Sequence of chain 1.D:
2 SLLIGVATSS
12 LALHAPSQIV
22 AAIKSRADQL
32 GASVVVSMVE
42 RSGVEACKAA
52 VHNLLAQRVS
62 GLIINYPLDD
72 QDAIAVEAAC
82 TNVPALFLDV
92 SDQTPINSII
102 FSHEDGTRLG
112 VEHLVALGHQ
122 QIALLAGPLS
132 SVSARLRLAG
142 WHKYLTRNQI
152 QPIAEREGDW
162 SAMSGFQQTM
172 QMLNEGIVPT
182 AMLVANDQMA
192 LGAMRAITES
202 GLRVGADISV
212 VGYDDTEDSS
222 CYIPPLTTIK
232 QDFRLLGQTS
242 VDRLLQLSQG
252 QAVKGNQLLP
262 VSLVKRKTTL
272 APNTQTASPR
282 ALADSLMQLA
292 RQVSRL

This protein binds this small molecule.
Small molecule (SMILES): CC(C)S[C@@H]1O[C@H](CO)[C@H](O)[C@H](O)[C@H]1O

Binding-site contacts:
Ligand atom C3 contacts residue ASN187 of chain 1.D at 4.0 Å.
Ligand atom C2 contacts residue ARG138 of chain 1.D at 3.7 Å.
Ligand atom C2' contacts residue ILE20 of chain 1.D at 4.3 Å (hydrophobic).
Ligand atom O4 contacts residue LEU14 of chain 1.D at 4.0 Å.
Ligand atom C1 contacts residue ARG138 of chain 1.D at 3.7 Å.
Ligand atom O2 contacts residue GLN232 of chain 1.D at 3.9 Å.
Ligand atom O6 contacts residue ASP90 of chain 1.D at 3.8 Å.
Ligand atom O3 contacts residue ASN187 of chain 1.D at 2.9 Å.
Ligand atom O3 contacts residue ASP215 of chain 1.D at 2.6 Å (salt-bridge).
Ligand atom O6 contacts residue TRP161 of chain 1.D at 3.7 Å.
Ligand atom C2 contacts residue ASP215 of chain 1.D at 3.2 Å.
Ligand atom C6 contacts residue ARG42 of chain 1.D at 2.9 Å.
Ligand atom C3' contacts residue SER134 of chain 1.D at 3.0 Å.
Ligand atom C1' contacts residue ASN66 of chain 1.D at 4.3 Å.
Ligand atom C6 contacts residue TRP161 of chain 1.D at 3.8 Å (hydrophobic).
Ligand atom C3' contacts residue ARG138 of chain 1.D at 4.0 Å.
Ligand atom O6 contacts residue SER10 of chain 1.D at 4.0 Å.
Ligand atom C3 contacts residue ARG138 of chain 1.D at 4.0 Å.
Ligand atom C4 contacts residue TRP161 of chain 1.D at 3.5 Å (hydrophobic).
Ligand atom C3 contacts residue ASP215 of chain 1.D at 3.5 Å.
Ligand atom O4 contacts residue PRO17 of chain 1.D at 3.4 Å.
Ligand atom C6 contacts residue LEU14 of chain 1.D at 4.2 Å (hydrophobic).
Ligand atom C3' contacts residue ASP90 of chain 1.D at 3.4 Å.
Ligand atom S1 contacts residue ARG138 of chain 1.D at 3.9 Å.
Ligand atom C3 contacts residue TRP161 of chain 1.D at 3.6 Å (hydrophobic).
Ligand atom O6 contacts residue PRO68 of chain 1.D at 4.2 Å.
Ligand atom O2 contacts residue ARG138 of chain 1.D at 2.6 Å (salt-bridge).
Ligand atom C2 contacts residue ALA16 of chain 1.D at 3.7 Å (hydrophobic).
Ligand atom S1 contacts residue ALA16 of chain 1.D at 4.2 Å.
Ligand atom C1 contacts residue ALA16 of chain 1.D at 4.3 Å (hydrophobic).
Ligand atom O3 contacts residue TRP161 of chain 1.D at 3.8 Å.
Ligand atom C5 contacts residue TRP161 of chain 1.D at 3.8 Å (hydrophobic).
Ligand atom C2' contacts residue ASP90 of chain 1.D at 4.2 Å.
Ligand atom O2 contacts residue ASP215 of chain 1.D at 2.6 Å (salt-bridge).
Ligand atom C1' contacts residue ASP90 of chain 1.D at 4.0 Å.
Ligand atom C2' contacts residue LEU89 of chain 1.D at 3.3 Å (hydrophobic).
Ligand atom O4 contacts residue ALA16 of chain 1.D at 3.7 Å.
Ligand atom C2' contacts residue ASN66 of chain 1.D at 4.0 Å.
Ligand atom O6 contacts residue ARG42 of chain 1.D at 2.5 Å (salt-bridge).
Ligand atom C6 contacts residue PRO17 of chain 1.D at 4.2 Å (hydrophobic).